Binding-site contacts:
Ligand atom C13 contacts residue URR1 of chain 1.D at 0.0 Å.
Ligand atom C23 contacts residue URR1 of chain 1.D at 0.0 Å.
Ligand atom O5 contacts residue URR1 of chain 1.D at 0.2 Å (h-bond).
Ligand atom C4 contacts residue URR1 of chain 1.D at 0.2 Å.
Ligand atom O2 contacts residue HIS167 of chain 1.A at 2.8 Å (h-bond).
Ligand atom C15 contacts residue URR1 of chain 1.D at 0.1 Å.
Ligand atom C18 contacts residue URR1 of chain 1.D at 0.2 Å.
Ligand atom C7 contacts residue URR1 of chain 1.D at 0.4 Å.
Ligand atom C3 contacts residue URR1 of chain 1.D at 0.2 Å.
Ligand atom C10 contacts residue URR1 of chain 1.D at 0.0 Å.
Ligand atom O2 contacts residue URR1 of chain 1.D at 0.1 Å (h-bond).
Ligand atom C21 contacts residue URR1 of chain 1.D at 0.1 Å.
Ligand atom C1 contacts residue URR1 of chain 1.D at 0.4 Å.
Ligand atom O1 contacts residue GLU170 of chain 1.A at 2.8 Å (salt-bridge).
Ligand atom N2 contacts residue URR1 of chain 1.D at 0.0 Å (h-bond).
Ligand atom C14 contacts residue URR1 of chain 1.D at 0.1 Å.
Ligand atom C2 contacts residue URR1 of chain 1.D at 0.2 Å.
Ligand atom C8 contacts residue CYS149 of chain 1.A at 2.7 Å (hydrophobic).
Ligand atom S1 contacts residue URR1 of chain 1.D at 0.2 Å (h-bond).
Ligand atom C16 contacts residue URR1 of chain 1.D at 0.2 Å.
Ligand atom C22 contacts residue URR1 of chain 1.D at 0.1 Å.
Ligand atom C24 contacts residue URR1 of chain 1.D at 0.1 Å.
Ligand atom O3 contacts residue URR1 of chain 1.D at 1.4 Å.
Ligand atom C11 contacts residue URR1 of chain 1.D at 0.1 Å.
Ligand atom C8 contacts residue URR1 of chain 1.D at 0.0 Å.
Ligand atom O3 contacts residue CYS149 of chain 1.A at 2.6 Å (h-bond).
Ligand atom C17 contacts residue URR1 of chain 1.D at 0.1 Å.
Ligand atom N1 contacts residue URR1 of chain 1.D at 0.2 Å (h-bond).
Ligand atom O6 contacts residue URR1 of chain 1.D at 0.2 Å (h-bond).
Ligand atom C5 contacts residue URR1 of chain 1.D at 0.3 Å.
Ligand atom O4 contacts residue URR1 of chain 1.D at 0.8 Å (h-bond).
Ligand atom C19 contacts residue URR1 of chain 1.D at 0.1 Å.
Ligand atom C20 contacts residue URR1 of chain 1.D at 0.1 Å.
Ligand atom C9 contacts residue URR1 of chain 1.D at 0.0 Å.
Ligand atom C6 contacts residue URR1 of chain 1.D at 0.2 Å.
Ligand atom N3 contacts residue URR1 of chain 1.D at 0.0 Å (h-bond).
Ligand atom O6 contacts residue GLN193 of chain 1.A at 2.4 Å (h-bond).
Ligand atom C14 contacts residue CYS149 of chain 1.A at 1.8 Å (hydrophobic).
Ligand atom O1 contacts residue URR1 of chain 1.D at 0.7 Å (h-bond).
Ligand atom C12 contacts residue URR1 of chain 1.D at 0.0 Å.

A small-molecule ligand and the protein it binds are described below.
Small molecule (SMILES): CC(C)C[C@H](NC(=O)OCC(C)(C)S(=O)c1ccccc1)C(=O)N[C@@H](C[C@@H]1CCNC1=O)[C@H](O)S(=O)(=O)O

Sequence of chain 1.A:
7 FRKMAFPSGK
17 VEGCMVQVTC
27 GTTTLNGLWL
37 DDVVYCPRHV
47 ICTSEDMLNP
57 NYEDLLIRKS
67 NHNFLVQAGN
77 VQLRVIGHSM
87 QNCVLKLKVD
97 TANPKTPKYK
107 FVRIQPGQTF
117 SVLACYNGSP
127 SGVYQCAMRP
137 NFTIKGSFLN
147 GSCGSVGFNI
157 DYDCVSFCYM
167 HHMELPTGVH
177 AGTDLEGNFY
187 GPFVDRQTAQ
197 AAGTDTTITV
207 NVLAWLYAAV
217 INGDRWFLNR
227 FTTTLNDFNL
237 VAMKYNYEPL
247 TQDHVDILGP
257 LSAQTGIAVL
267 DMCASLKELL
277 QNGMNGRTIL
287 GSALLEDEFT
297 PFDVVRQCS